The small molecule below binds the protein below.
Small molecule (SMILES): CC(=O)NCC1CN(c2ccc(N3CCN(C(=O)COCCOCCn4cc(CNC(=O)[C@H](CCCCNC(=O)c5cccc(O)c5O)NC(=O)c5cccc(O)c5O)nn4)CC3)c(F)c2)C(=O)O1

Binding-site contacts:
Ligand atom OBC contacts residue FE1 of chain 1.D at 2.0 Å.
Ligand atom CBA contacts residue FE1 of chain 1.D at 2.9 Å.
Ligand atom CAP contacts residue FE1 of chain 1.D at 3.0 Å.
Ligand atom OBC contacts residue EDO1 of chain 1.C at 3.2 Å (h-bond).
Ligand atom OAV contacts residue VAL698 of chain 1.A at 3.3 Å.
Ligand atom CAP contacts residue GLN485 of chain 1.A at 3.6 Å.
Ligand atom CBE contacts residue ARG483 of chain 1.A at 3.7 Å.
Ligand atom CAQ contacts residue GLY328 of chain 1.A at 3.4 Å.
Ligand atom CBA contacts residue GLY328 of chain 1.A at 3.6 Å.
Ligand atom CAP contacts residue GLY328 of chain 1.A at 3.6 Å.
Ligand atom OAS contacts residue GLY328 of chain 1.A at 3.5 Å (h-bond).
Ligand atom OBD contacts residue GLY327 of chain 1.A at 3.6 Å.
Ligand atom CAZ contacts residue FE1 of chain 1.D at 3.0 Å.
Ligand atom CAI contacts residue GLN222 of chain 1.A at 3.6 Å.
Ligand atom CAX contacts residue ARG483 of chain 1.A at 3.6 Å.
Ligand atom OAV contacts residue ASN271 of chain 1.A at 3.5 Å.
Ligand atom OAS contacts residue FE1 of chain 1.D at 2.2 Å.
Ligand atom OAS contacts residue EDO1 of chain 1.C at 3.5 Å (h-bond).
Ligand atom CAX contacts residue ALA326 of chain 1.A at 3.7 Å (hydrophobic).
Ligand atom OAS contacts residue GLN485 of chain 1.A at 3.2 Å (h-bond).
Ligand atom CAQ contacts residue GLN485 of chain 1.A at 3.5 Å.
Ligand atom OBD contacts residue ARG483 of chain 1.A at 2.5 Å (salt-bridge).
Ligand atom CAQ contacts residue FE1 of chain 1.D at 3.0 Å.
Ligand atom CAM contacts residue ASN271 of chain 1.A at 3.4 Å.
Ligand atom CAZ contacts residue ARG483 of chain 1.A at 3.4 Å.
Ligand atom CAY contacts residue TYR481 of chain 1.A at 3.7 Å (hydrophobic).
Ligand atom CAP contacts residue GLY327 of chain 1.A at 3.5 Å.
Ligand atom OBD contacts residue FE1 of chain 1.D at 2.3 Å.
Ligand atom OAT contacts residue GLN485 of chain 1.A at 3.4 Å.
Ligand atom OBF contacts residue THR329 of chain 1.A at 3.3 Å.
Ligand atom OBD contacts residue SER482 of chain 1.A at 3.2 Å.
Ligand atom CAW contacts residue ARG483 of chain 1.A at 3.5 Å.
Ligand atom CBB contacts residue ARG483 of chain 1.A at 3.5 Å.
Ligand atom OAT contacts residue GLY327 of chain 1.A at 3.3 Å.
Ligand atom OAT contacts residue SER482 of chain 1.A at 3.0 Å (h-bond).
Ligand atom OBC contacts residue GLY328 of chain 1.A at 3.2 Å (h-bond).
Ligand atom OAT contacts residue FE1 of chain 1.D at 2.2 Å.
Ligand atom CAY contacts residue ARG483 of chain 1.A at 3.4 Å.
Ligand atom OAT contacts residue EDO1 of chain 1.C at 3.1 Å (h-bond).
Ligand atom OBD contacts residue EDO1 of chain 1.C at 3.1 Å (h-bond).

Sequence of chain 1.A:
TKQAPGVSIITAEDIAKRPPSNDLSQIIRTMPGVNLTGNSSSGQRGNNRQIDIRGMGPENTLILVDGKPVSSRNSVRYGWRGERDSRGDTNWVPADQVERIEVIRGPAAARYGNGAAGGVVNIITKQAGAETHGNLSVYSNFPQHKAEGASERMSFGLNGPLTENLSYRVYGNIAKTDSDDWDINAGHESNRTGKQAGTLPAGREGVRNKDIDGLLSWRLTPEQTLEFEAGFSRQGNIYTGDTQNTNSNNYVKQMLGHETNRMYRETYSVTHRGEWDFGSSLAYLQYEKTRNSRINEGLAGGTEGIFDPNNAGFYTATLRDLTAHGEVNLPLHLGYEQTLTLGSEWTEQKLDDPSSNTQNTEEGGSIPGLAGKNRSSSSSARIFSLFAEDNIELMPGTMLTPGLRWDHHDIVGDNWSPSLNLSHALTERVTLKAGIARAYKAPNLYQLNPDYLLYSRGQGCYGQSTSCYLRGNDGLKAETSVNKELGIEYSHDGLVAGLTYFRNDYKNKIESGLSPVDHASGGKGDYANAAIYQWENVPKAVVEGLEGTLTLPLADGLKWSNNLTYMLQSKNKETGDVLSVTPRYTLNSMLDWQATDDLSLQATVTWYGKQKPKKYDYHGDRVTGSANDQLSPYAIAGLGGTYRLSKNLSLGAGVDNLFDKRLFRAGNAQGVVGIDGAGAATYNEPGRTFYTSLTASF